This small molecule binds to this protein.
Small molecule (SMILES): OC[C@H]1OC[C@H](O)[C@@H](O[C@@H]2O[C@H]3CO[C@@H]([C@@H]2O)[C@@H]3O)[C@H]1O

Binding-site contacts:
Ligand atom O2 contacts residue ARG709 of chain 1.A at 3.3 Å (salt-bridge).
Ligand atom C6 contacts residue TRP418 of chain 1.A at 3.4 Å (hydrophobic).
Ligand atom O2 contacts residue ASN490 of chain 1.A at 2.6 Å (h-bond).
Ligand atom O2 contacts residue GLU652 of chain 1.A at 2.9 Å (salt-bridge).
Ligand atom O4 contacts residue ARG290 of chain 1.A at 2.9 Å (salt-bridge).
Ligand atom C4 contacts residue ARG709 of chain 1.A at 3.5 Å.
Ligand atom O3 contacts residue TRP418 of chain 1.A at 3.4 Å.
Ligand atom C1 contacts residue GLU652 of chain 1.A at 2.7 Å.
Ligand atom C2 contacts residue GLU652 of chain 1.A at 3.2 Å.
Ligand atom O5 contacts residue GLU652 of chain 1.A at 3.2 Å (salt-bridge).
Ligand atom O5 contacts residue ARG709 of chain 1.A at 2.9 Å (salt-bridge).
Ligand atom C5 contacts residue AAL1 of chain 1.I at 3.4 Å.
Ligand atom C6 contacts residue GLU714 of chain 1.A at 3.2 Å.
Ligand atom C5 contacts residue TYR629 of chain 1.A at 3.4 Å (hydrophobic).
Ligand atom C1 contacts residue AAL1 of chain 1.I at 1.9 Å.
Ligand atom C3 contacts residue AAL1 of chain 1.I at 3.5 Å.
Ligand atom O3 contacts residue TRP436 of chain 1.A at 3.2 Å.
Ligand atom O2 contacts residue GLN491 of chain 1.A at 3.2 Å (h-bond).
Ligand atom C2 contacts residue AAL1 of chain 1.I at 2.4 Å.
Ligand atom O4 contacts residue ASP319 of chain 1.A at 2.6 Å (salt-bridge).
Ligand atom C4 contacts residue GLU714 of chain 1.A at 3.5 Å.
Ligand atom O5 contacts residue AAL1 of chain 1.I at 2.4 Å (h-bond).
Ligand atom O3 contacts residue ARG709 of chain 1.A at 3.2 Å (salt-bridge).
Ligand atom O4 contacts residue ASN293 of chain 1.A at 3.4 Å (h-bond).
Ligand atom C3 contacts residue ASP319 of chain 1.A at 3.4 Å.
Ligand atom O5 contacts residue TYR629 of chain 1.A at 3.3 Å (h-bond).
Ligand atom O4 contacts residue GLU714 of chain 1.A at 2.8 Å (salt-bridge).
Ligand atom C2 contacts residue GLN491 of chain 1.A at 3.4 Å.
Ligand atom O4 contacts residue ARG709 of chain 1.A at 3.2 Å (salt-bridge).
Ligand atom C4 contacts residue AAL1 of chain 1.I at 3.5 Å.
Ligand atom C6 contacts residue ARG290 of chain 1.A at 3.5 Å.
Ligand atom C4 contacts residue ASP319 of chain 1.A at 3.4 Å.
Ligand atom O6 contacts residue GLU714 of chain 1.A at 2.9 Å (salt-bridge).
Ligand atom O4 contacts residue AAL1 of chain 1.I at 2.9 Å (h-bond).
Ligand atom O2 contacts residue TYR711 of chain 1.A at 3.4 Å.
Ligand atom O6 contacts residue PHE699 of chain 1.A at 3.1 Å.
Ligand atom C1 contacts residue GLN491 of chain 1.A at 3.6 Å.
Ligand atom O5 contacts residue PHE699 of chain 1.A at 3.5 Å.
Ligand atom O2 contacts residue AAL1 of chain 1.I at 3.4 Å (h-bond).
Ligand atom O4 contacts residue SER320 of chain 1.A at 3.5 Å (h-bond).

Sequence of chain 1.A:
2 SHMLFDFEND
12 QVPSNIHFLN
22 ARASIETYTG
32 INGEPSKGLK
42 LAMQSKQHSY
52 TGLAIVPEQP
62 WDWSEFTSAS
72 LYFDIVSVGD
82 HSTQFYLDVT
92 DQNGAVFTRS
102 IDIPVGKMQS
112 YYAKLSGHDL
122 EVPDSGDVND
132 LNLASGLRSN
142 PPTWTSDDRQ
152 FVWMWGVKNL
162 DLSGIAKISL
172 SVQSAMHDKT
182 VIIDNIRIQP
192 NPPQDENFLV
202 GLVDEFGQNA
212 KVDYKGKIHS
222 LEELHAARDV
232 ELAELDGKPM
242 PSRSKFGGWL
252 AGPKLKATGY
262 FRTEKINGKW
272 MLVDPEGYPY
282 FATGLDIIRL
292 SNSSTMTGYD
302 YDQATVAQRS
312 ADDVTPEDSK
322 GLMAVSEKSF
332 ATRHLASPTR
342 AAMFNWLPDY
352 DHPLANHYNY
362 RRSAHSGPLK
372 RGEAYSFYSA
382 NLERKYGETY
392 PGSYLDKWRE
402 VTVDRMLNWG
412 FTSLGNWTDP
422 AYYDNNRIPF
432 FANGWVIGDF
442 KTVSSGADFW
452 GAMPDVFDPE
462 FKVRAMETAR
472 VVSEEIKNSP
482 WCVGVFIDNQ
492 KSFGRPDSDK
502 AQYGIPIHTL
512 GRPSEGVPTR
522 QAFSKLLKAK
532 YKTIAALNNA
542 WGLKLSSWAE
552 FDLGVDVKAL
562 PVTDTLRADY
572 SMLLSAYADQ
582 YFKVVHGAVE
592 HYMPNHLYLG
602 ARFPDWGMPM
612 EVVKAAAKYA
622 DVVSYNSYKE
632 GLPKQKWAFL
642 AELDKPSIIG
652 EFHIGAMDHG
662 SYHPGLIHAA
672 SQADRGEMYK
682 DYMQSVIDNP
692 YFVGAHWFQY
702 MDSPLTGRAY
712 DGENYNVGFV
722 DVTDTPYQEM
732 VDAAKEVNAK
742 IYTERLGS